Binding-site contacts:
Ligand atom C1 contacts residue FAD1 of chain 1.AA at 3.8 Å.
Ligand atom C1 contacts residue ARG286 of chain 1.I at 3.7 Å.
Ligand atom C4 contacts residue HIS354 of chain 1.I at 3.9 Å.
Ligand atom O1B contacts residue ARG286 of chain 1.I at 3.5 Å (salt-bridge).
Ligand atom C4 contacts residue FAD1 of chain 1.AA at 3.4 Å.
Ligand atom C3 contacts residue PHE119 of chain 1.I at 4.0 Å (hydrophobic).
Ligand atom C2 contacts residue ARG286 of chain 1.I at 3.8 Å.
Ligand atom C1 contacts residue THR254 of chain 1.I at 3.1 Å.
Ligand atom O2 contacts residue FAD1 of chain 1.AA at 3.5 Å (h-bond).
Ligand atom C3 contacts residue ARG286 of chain 1.I at 3.2 Å.
Ligand atom O1B contacts residue THR254 of chain 1.I at 3.0 Å (h-bond).
Ligand atom O1B contacts residue HIS242 of chain 1.I at 3.2 Å (h-bond).
Ligand atom C3 contacts residue FAD1 of chain 1.AA at 3.0 Å.
Ligand atom O4B contacts residue FAD1 of chain 1.AA at 3.3 Å.
Ligand atom O4A contacts residue GLY401 of chain 1.I at 3.3 Å.
Ligand atom O1A contacts residue THR254 of chain 1.I at 2.6 Å (h-bond).
Ligand atom O4A contacts residue GLY402 of chain 1.I at 3.0 Å (h-bond).
Ligand atom C4 contacts residue ARG399 of chain 1.I at 3.3 Å.
Ligand atom O4A contacts residue ARG399 of chain 1.I at 2.6 Å (salt-bridge).
Ligand atom C1 contacts residue GLU255 of chain 1.I at 3.5 Å.
Ligand atom C2 contacts residue FAD1 of chain 1.AA at 3.1 Å.
Ligand atom O4B contacts residue HIS354 of chain 1.I at 2.7 Å (h-bond).
Ligand atom O1A contacts residue PHE119 of chain 1.I at 2.9 Å.
Ligand atom O4A contacts residue ARG286 of chain 1.I at 3.1 Å (salt-bridge).
Ligand atom O2 contacts residue LEU252 of chain 1.I at 3.4 Å.
Ligand atom C1 contacts residue PHE119 of chain 1.I at 3.6 Å (hydrophobic).
Ligand atom O1A contacts residue GLY51 of chain 1.I at 2.5 Å.
Ligand atom C1 contacts residue GLY51 of chain 1.I at 3.6 Å.
Ligand atom O1A contacts residue GLU255 of chain 1.I at 3.9 Å.
Ligand atom O2 contacts residue ARG286 of chain 1.I at 3.8 Å.
Ligand atom O1A contacts residue FAD1 of chain 1.AA at 3.5 Å (h-bond).
Ligand atom O1B contacts residue GLU255 of chain 1.I at 2.6 Å (salt-bridge).
Ligand atom O4A contacts residue FAD1 of chain 1.AA at 3.3 Å.
Ligand atom O4B contacts residue ARG399 of chain 1.I at 2.8 Å (salt-bridge).
Ligand atom O2 contacts residue HIS354 of chain 1.I at 3.5 Å (h-bond).
Ligand atom O4B contacts residue ARG286 of chain 1.I at 3.1 Å (salt-bridge).
Ligand atom C4 contacts residue ARG286 of chain 1.I at 3.1 Å.
Ligand atom C4 contacts residue GLY402 of chain 1.I at 3.9 Å.
Ligand atom O1A contacts residue GLN50 of chain 1.I at 4.0 Å.
Ligand atom O2 contacts residue HIS242 of chain 1.I at 3.5 Å (h-bond).

Sequence of chain 1.I:
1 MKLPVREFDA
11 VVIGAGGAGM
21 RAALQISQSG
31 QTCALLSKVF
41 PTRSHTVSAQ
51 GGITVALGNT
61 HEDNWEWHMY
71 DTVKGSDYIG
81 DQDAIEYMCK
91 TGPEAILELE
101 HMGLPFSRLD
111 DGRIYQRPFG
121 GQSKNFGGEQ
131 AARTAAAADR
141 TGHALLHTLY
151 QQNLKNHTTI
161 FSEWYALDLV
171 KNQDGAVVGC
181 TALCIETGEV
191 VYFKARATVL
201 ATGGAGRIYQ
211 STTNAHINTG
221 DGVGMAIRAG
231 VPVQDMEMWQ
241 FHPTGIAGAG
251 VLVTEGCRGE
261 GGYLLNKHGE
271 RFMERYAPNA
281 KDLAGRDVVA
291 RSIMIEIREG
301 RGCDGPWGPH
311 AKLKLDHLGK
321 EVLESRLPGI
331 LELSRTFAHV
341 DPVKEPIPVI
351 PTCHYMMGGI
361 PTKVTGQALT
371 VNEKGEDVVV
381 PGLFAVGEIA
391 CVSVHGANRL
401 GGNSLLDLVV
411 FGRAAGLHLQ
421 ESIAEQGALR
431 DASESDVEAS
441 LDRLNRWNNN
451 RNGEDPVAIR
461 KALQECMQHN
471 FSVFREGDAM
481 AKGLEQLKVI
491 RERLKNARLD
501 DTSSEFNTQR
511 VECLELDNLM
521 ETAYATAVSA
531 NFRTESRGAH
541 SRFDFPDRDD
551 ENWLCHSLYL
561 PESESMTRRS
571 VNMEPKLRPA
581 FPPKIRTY

This protein binds this small molecule.
Small molecule (SMILES): O=C([O-])[C@H](O)/C=C(/[O-])O